A protein and the small-molecule ligand that binds it are described below.
Small molecule (SMILES): Cc1cn([C@H]2C[C@H](O[P](=O)(O)OC[C@H]3O[C@@H](n4cnc5c(N)ncnc54)C[C@@H]3O[P](=O)(O)OC[C@H]3O[C@@H](n4ccc(N)nc4=O)C[C@@H]3O[P](=O)(O)OC[C@H]3O[C@@H](n4cc(C)c(=O)[nH]c4=O)C[C@@H]3O)[C@@H](CO[P](=O)(O)O[C@H]3C[C@H](n4cnc5c(=O)nc(N)[nH]c54)O[C@@H]3CO[P](=O)(O)O[C@H]3C[C@H](n4cnc5c(N)ncnc54)O[C@@H]3CO[P](=O)(O)O[C@H]3C[C@H](n4cnc5c(N)ncnc54)O[C@@H]3CO)O2)c(=O)[nH]c1=O

Sequence of chain 1.S:
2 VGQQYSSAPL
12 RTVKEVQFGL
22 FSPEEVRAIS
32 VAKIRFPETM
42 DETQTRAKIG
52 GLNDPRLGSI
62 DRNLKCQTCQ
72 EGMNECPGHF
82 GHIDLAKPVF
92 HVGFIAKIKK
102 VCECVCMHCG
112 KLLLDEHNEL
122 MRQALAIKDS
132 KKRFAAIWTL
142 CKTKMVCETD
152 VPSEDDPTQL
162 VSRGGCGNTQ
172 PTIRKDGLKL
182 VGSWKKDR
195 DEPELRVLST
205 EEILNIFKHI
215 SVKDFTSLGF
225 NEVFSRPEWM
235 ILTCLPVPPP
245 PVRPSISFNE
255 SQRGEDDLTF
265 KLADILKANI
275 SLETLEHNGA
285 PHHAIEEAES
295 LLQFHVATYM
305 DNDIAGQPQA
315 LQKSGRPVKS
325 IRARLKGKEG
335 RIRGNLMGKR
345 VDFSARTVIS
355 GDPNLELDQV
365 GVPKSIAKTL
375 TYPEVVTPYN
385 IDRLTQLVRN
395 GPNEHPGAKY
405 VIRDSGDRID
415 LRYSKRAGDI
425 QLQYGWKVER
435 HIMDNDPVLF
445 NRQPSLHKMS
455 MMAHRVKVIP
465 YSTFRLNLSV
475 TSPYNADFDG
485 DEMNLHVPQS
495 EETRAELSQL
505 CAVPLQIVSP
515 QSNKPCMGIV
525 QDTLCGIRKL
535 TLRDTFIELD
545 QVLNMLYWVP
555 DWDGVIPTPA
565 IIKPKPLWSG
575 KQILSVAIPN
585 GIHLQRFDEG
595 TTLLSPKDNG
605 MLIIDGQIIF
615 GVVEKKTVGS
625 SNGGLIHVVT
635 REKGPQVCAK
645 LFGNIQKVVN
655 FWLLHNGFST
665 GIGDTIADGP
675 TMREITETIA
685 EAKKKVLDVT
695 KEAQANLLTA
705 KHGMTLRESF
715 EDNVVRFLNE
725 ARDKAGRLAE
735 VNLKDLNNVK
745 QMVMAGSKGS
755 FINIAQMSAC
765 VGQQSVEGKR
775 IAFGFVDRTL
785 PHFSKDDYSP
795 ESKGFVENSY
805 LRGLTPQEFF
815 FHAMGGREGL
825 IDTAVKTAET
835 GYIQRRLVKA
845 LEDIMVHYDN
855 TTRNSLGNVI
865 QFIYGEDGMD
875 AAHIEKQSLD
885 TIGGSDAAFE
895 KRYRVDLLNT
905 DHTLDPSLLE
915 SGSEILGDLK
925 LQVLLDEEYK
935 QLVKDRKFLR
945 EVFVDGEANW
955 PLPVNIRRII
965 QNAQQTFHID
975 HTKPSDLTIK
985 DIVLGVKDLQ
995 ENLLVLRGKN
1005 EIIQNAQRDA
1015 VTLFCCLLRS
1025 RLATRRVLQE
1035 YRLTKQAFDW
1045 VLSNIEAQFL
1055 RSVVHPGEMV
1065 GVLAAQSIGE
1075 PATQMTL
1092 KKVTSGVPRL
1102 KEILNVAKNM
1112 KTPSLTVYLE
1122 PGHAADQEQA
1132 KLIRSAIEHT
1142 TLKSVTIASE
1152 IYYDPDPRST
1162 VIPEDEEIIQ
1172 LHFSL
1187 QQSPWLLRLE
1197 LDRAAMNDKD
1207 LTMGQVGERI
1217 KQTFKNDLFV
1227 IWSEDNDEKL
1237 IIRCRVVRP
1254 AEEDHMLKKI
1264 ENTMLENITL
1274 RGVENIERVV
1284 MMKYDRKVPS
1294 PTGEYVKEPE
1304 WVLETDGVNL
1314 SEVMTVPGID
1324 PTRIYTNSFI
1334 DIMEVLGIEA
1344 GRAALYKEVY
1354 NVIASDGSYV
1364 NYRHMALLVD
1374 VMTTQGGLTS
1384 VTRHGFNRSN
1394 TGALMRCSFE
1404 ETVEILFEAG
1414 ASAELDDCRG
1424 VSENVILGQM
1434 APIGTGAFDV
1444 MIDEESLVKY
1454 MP

Binding-site contacts:
Ligand atom C3' contacts residue HIS1387 of chain 1.S at 4.5 Å.
Ligand atom OP1 contacts residue TRP139 of chain 1.S at 4.3 Å.
Ligand atom OP1 contacts residue LYS1109 of chain 1.S at 4.5 Å.
Ligand atom O3' contacts residue HIS1387 of chain 1.S at 3.9 Å.
Ligand atom O5' contacts residue HIS1387 of chain 1.S at 4.2 Å.
Ligand atom C4' contacts residue HIS1387 of chain 1.S at 3.7 Å.
Ligand atom C4' contacts residue HIS1387 of chain 1.S at 4.0 Å.
Ligand atom OP1 contacts residue LYS101 of chain 1.S at 3.6 Å.
Ligand atom OP2 contacts residue ASN1110 of chain 1.S at 4.1 Å.
Ligand atom OP1 contacts residue HIS1387 of chain 1.S at 4.1 Å.
Ligand atom O4' contacts residue HIS1387 of chain 1.S at 3.6 Å.
Ligand atom OP1 contacts residue ALA1108 of chain 1.S at 4.2 Å.
Ligand atom C5' contacts residue HIS1387 of chain 1.S at 3.1 Å.